Sequence of chain 1.C:
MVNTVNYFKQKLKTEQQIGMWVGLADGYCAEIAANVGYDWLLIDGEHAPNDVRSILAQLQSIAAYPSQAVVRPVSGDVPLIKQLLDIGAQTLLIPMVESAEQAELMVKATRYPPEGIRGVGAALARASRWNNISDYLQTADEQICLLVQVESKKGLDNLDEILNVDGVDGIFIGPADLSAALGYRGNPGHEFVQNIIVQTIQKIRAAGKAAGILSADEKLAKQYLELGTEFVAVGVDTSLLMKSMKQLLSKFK

The protein below binds the small molecule below.
Small molecule (SMILES): O=CCCC(=O)O

Binding-site contacts:
Ligand atom O1 contacts residue ALA123 of chain 1.A at 3.1 Å (h-bond).
Ligand atom C2 contacts residue LEU214 of chain 1.C at 4.2 Å (hydrophobic).
Ligand atom C3 contacts residue PYR1 of chain 1.L at 3.6 Å.
Ligand atom O4 contacts residue ARG72 of chain 1.C at 2.6 Å (salt-bridge).
Ligand atom O4 contacts residue ASP44 of chain 1.C at 4.4 Å.
Ligand atom C2 contacts residue ALA176 of chain 1.C at 4.2 Å (hydrophobic).
Ligand atom C2 contacts residue GLY121 of chain 1.A at 4.5 Å.
Ligand atom C3 contacts residue VAL120 of chain 1.A at 3.7 Å (hydrophobic).
Ligand atom C4 contacts residue PYR1 of chain 1.L at 3.9 Å.
Ligand atom O1 contacts residue GLY121 of chain 1.A at 3.3 Å.
Ligand atom O1 contacts residue LEU124 of chain 1.A at 3.6 Å.
Ligand atom C1 contacts residue ALA122 of chain 1.A at 3.9 Å (hydrophobic).
Ligand atom O2 contacts residue ALA122 of chain 1.A at 3.6 Å.
Ligand atom C4 contacts residue HIS47 of chain 1.C at 4.4 Å.
Ligand atom O4 contacts residue VAL120 of chain 1.A at 4.1 Å.
Ligand atom O4 contacts residue CO1 of chain 1.M at 4.3 Å.
Ligand atom O4 contacts residue TRP21 of chain 1.C at 4.4 Å.
Ligand atom C3 contacts residue ALA176 of chain 1.C at 4.0 Å (hydrophobic).
Ligand atom C4 contacts residue ARG72 of chain 1.C at 3.6 Å.
Ligand atom O4 contacts residue HIS47 of chain 1.C at 3.6 Å.
Ligand atom C4 contacts residue GLY121 of chain 1.A at 4.0 Å.
Ligand atom C1 contacts residue GLY121 of chain 1.A at 3.8 Å.
Ligand atom O2 contacts residue ALA123 of chain 1.A at 3.2 Å (h-bond).
Ligand atom C4 contacts residue VAL120 of chain 1.A at 4.2 Å (hydrophobic).
Ligand atom C3 contacts residue GLY121 of chain 1.A at 3.9 Å.
Ligand atom O2 contacts residue GLY121 of chain 1.A at 4.0 Å.
Ligand atom O4 contacts residue GLY121 of chain 1.A at 4.3 Å.
Ligand atom O4 contacts residue PYR1 of chain 1.L at 3.5 Å (h-bond).
Ligand atom C4 contacts residue TRP21 of chain 1.C at 4.5 Å (hydrophobic).
Ligand atom O1 contacts residue ALA122 of chain 1.A at 3.7 Å.
Ligand atom C1 contacts residue ALA123 of chain 1.A at 3.4 Å (hydrophobic).
Ligand atom C2 contacts residue PYR1 of chain 1.L at 4.3 Å.

Sequence of chain 1.A:
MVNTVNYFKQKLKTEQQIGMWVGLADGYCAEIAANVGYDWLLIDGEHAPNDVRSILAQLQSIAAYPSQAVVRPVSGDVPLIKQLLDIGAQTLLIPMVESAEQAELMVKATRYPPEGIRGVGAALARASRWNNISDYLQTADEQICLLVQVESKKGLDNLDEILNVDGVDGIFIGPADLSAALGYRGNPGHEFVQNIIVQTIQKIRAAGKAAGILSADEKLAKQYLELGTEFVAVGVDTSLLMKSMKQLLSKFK